Sequence of chain 1.D:
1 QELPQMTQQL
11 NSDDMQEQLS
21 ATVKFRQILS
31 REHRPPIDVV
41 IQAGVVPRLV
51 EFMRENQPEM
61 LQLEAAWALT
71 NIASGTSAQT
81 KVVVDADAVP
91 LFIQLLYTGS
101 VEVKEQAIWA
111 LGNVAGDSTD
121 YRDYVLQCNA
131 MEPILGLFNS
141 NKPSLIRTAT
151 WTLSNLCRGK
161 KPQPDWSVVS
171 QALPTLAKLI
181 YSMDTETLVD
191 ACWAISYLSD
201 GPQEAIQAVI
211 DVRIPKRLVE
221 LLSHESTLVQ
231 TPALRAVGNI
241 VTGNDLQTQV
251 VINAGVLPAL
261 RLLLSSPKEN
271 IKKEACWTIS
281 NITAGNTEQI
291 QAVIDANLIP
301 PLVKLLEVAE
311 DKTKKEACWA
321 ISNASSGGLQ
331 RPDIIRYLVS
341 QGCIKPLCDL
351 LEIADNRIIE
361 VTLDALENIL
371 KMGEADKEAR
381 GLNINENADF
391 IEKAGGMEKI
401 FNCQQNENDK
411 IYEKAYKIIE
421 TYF

Binding-site contacts:
Ligand atom CB contacts residue ASN113 of chain 1.D at 3.3 Å.
Ligand atom CE contacts residue ALA73 of chain 1.D at 3.4 Å (hydrophobic).
Ligand atom CD contacts residue GLY75 of chain 1.D at 3.5 Å.
Ligand atom CG contacts residue TRP67 of chain 1.D at 3.2 Å (hydrophobic).
Ligand atom OD1 contacts residue TRP67 of chain 1.D at 3.0 Å.
Ligand atom NH1 contacts residue TRP151 of chain 1.D at 3.5 Å.
Ligand atom NZ contacts residue GLN106 of chain 1.D at 2.8 Å (h-bond).
Ligand atom NZ contacts residue THR80 of chain 1.D at 2.7 Å (h-bond).
Ligand atom N contacts residue ASN71 of chain 1.D at 2.6 Å (h-bond).
Ligand atom CB contacts residue GLY116 of chain 1.D at 3.2 Å.
Ligand atom C contacts residue ASN113 of chain 1.D at 3.4 Å.
Ligand atom NZ contacts residue ALA73 of chain 1.D at 3.0 Å (h-bond).
Ligand atom CD contacts residue ALA73 of chain 1.D at 3.5 Å (hydrophobic).
Ligand atom O contacts residue TRP109 of chain 1.D at 3.5 Å.
Ligand atom OD2 contacts residue TRP67 of chain 1.D at 3.2 Å.
Ligand atom O contacts residue ASN71 of chain 1.D at 3.1 Å (h-bond).
Ligand atom CD2 contacts residue SER30 of chain 1.D at 3.2 Å.
Ligand atom CD contacts residue TRP109 of chain 1.D at 3.5 Å (hydrophobic).
Ligand atom O contacts residue TRP151 of chain 1.D at 3.4 Å.
Ligand atom CA contacts residue ASN113 of chain 1.D at 3.2 Å.
Ligand atom NH2 contacts residue ASP190 of chain 1.D at 3.0 Å (salt-bridge).
Ligand atom CE contacts residue ASN113 of chain 1.D at 3.2 Å.
Ligand atom CE contacts residue GLN106 of chain 1.D at 3.1 Å.
Ligand atom O contacts residue TRP67 of chain 1.D at 2.8 Å (h-bond).
Ligand atom NH2 contacts residue TRP151 of chain 1.D at 3.5 Å.
Ligand atom NZ contacts residue ASP117 of chain 1.D at 2.6 Å (salt-bridge).
Ligand atom N contacts residue ASN113 of chain 1.D at 2.7 Å (h-bond).
Ligand atom O contacts residue TRP109 of chain 1.D at 2.8 Å (h-bond).
Ligand atom CD2 contacts residue ARG31 of chain 1.D at 3.5 Å.
Ligand atom CE contacts residue ASP117 of chain 1.D at 3.2 Å.
Ligand atom O contacts residue ASN113 of chain 1.D at 2.9 Å (h-bond).
Ligand atom CZ contacts residue TRP151 of chain 1.D at 3.3 Å (hydrophobic).
Ligand atom NE contacts residue TRP151 of chain 1.D at 3.5 Å (h-bond).
Ligand atom O contacts residue ASN155 of chain 1.D at 2.9 Å (h-bond).
Ligand atom NZ contacts residue GLY75 of chain 1.D at 2.7 Å (h-bond).
Ligand atom CD contacts residue TRP151 of chain 1.D at 3.5 Å (hydrophobic).
Ligand atom CB contacts residue TRP109 of chain 1.D at 3.5 Å (hydrophobic).
Ligand atom CD contacts residue TRP193 of chain 1.D at 3.3 Å (hydrophobic).
Ligand atom CG1 contacts residue ASN71 of chain 1.D at 3.4 Å.
Ligand atom O contacts residue ARG158 of chain 1.D at 2.9 Å (salt-bridge).

A protein and the small-molecule ligand that binds it are described below.
Small molecule (SMILES): CC(C)C[C@H](NC(=O)[C@H](CCCCN)NC(=O)[C@@H](NC(=O)[C@H](CCCN=C(N)N)NC(=O)[C@H](CCCCN)NC(=O)[C@H](C)NC(=O)[C@H](C)NC(=O)[C@@H]1CCCN1)C(C)C)C(=O)N[C@H](C=O)CC(=O)O